Sequence of chain 2.A:
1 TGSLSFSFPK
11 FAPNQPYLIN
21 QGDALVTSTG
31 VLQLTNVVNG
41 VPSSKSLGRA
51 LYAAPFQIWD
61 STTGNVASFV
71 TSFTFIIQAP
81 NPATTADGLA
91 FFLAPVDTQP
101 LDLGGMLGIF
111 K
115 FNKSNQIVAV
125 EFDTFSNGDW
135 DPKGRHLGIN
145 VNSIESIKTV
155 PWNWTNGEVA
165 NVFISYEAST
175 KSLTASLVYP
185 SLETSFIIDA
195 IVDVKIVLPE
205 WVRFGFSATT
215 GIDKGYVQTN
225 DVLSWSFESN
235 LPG

This protein binds this small molecule.
Small molecule (SMILES): CC(=O)N[C@@H]1[C@@H](O)[C@@H](O)[C@@H](CO)O[C@@H]1O

Binding-site contacts:
Ligand atom C8 contacts residue TRP134 of chain 2.A at 4.0 Å (hydrophobic).
Ligand atom N2 contacts residue ASN131 of chain 2.A at 3.5 Å (h-bond).
Ligand atom C3 contacts residue PHE129 of chain 2.A at 3.8 Å (hydrophobic).
Ligand atom C3 contacts residue GLY105 of chain 2.A at 4.3 Å.
Ligand atom O3 contacts residue ASP87 of chain 2.A at 2.7 Å (salt-bridge).
Ligand atom O7 contacts residue ILE216 of chain 2.A at 3.2 Å.
Ligand atom C5 contacts residue ASP217 of chain 2.A at 3.8 Å.
Ligand atom O4 contacts residue GLY215 of chain 2.A at 3.3 Å.
Ligand atom C6 contacts residue ILE216 of chain 2.A at 4.2 Å (hydrophobic).
Ligand atom C6 contacts residue PHE129 of chain 2.A at 4.2 Å (hydrophobic).
Ligand atom O3 contacts residue PHE129 of chain 2.A at 4.0 Å.
Ligand atom O6 contacts residue ASP217 of chain 2.A at 3.2 Å (salt-bridge).
Ligand atom O4 contacts residue ILE216 of chain 2.A at 3.2 Å (h-bond).
Ligand atom O3 contacts residue GLY104 of chain 2.A at 4.1 Å.
Ligand atom C1 contacts residue ASP217 of chain 2.A at 4.1 Å.
Ligand atom C2 contacts residue ASN131 of chain 2.A at 4.1 Å.
Ligand atom O6 contacts residue TYR220 of chain 2.A at 3.1 Å.
Ligand atom O6 contacts residue PHE129 of chain 2.A at 3.8 Å.
Ligand atom C7 contacts residue ASN131 of chain 2.A at 4.0 Å.
Ligand atom O5 contacts residue ASP217 of chain 2.A at 3.2 Å (salt-bridge).
Ligand atom O7 contacts residue LEU103 of chain 2.A at 4.0 Å.
Ligand atom C7 contacts residue GLY105 of chain 2.A at 3.7 Å.
Ligand atom O4 contacts residue ASP87 of chain 2.A at 2.7 Å (salt-bridge).
Ligand atom O7 contacts residue GLY105 of chain 2.A at 3.0 Å (h-bond).
Ligand atom C3 contacts residue ASP87 of chain 2.A at 3.7 Å.
Ligand atom O3 contacts residue ASN131 of chain 2.A at 2.9 Å (h-bond).
Ligand atom C3 contacts residue ASN131 of chain 2.A at 3.4 Å.
Ligand atom C4 contacts residue PHE129 of chain 2.A at 3.8 Å (hydrophobic).
Ligand atom C8 contacts residue ASN131 of chain 2.A at 4.2 Å.
Ligand atom C4 contacts residue ASP87 of chain 2.A at 3.6 Å.
Ligand atom O7 contacts residue GLY104 of chain 2.A at 3.7 Å.
Ligand atom O3 contacts residue GLY105 of chain 2.A at 3.1 Å (h-bond).
Ligand atom C6 contacts residue TYR220 of chain 2.A at 3.6 Å (hydrophobic).
Ligand atom C6 contacts residue ASP217 of chain 2.A at 3.5 Å.
Ligand atom O5 contacts residue ILE216 of chain 2.A at 4.0 Å.
Ligand atom O1 contacts residue ASP217 of chain 2.A at 4.2 Å.
Ligand atom O4 contacts residue ALA86 of chain 2.A at 4.0 Å.
Ligand atom C5 contacts residue PHE129 of chain 2.A at 3.9 Å (hydrophobic).
Ligand atom C2 contacts residue ILE216 of chain 2.A at 4.2 Å (hydrophobic).
Ligand atom C7 contacts residue ILE216 of chain 2.A at 4.0 Å (hydrophobic).